Sequence of chain 1.B:
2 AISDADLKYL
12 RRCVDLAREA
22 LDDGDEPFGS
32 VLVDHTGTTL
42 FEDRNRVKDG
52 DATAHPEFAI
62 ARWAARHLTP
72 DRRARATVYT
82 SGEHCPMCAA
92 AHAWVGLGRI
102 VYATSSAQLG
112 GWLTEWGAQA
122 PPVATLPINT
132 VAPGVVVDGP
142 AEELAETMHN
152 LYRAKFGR

Binding-site contacts:
Ligand atom N12 contacts residue HIS56 of chain 1.B at 3.4 Å.
Ligand atom C7 contacts residue PHE29 of chain 1.B at 3.4 Å (hydrophobic).
Ligand atom N13 contacts residue PHE29 of chain 1.B at 3.6 Å.
Ligand atom C5 contacts residue GOL1 of chain 1.M at 3.3 Å.
Ligand atom C5 contacts residue TRP95 of chain 1.A at 3.6 Å (hydrophobic).
Ligand atom C10 contacts residue HIS85 of chain 1.B at 3.9 Å.
Ligand atom N12 contacts residue PHE29 of chain 1.B at 3.4 Å.
Ligand atom C10 contacts residue SER107 of chain 1.B at 3.3 Å.
Ligand atom C8 contacts residue HIS56 of chain 1.B at 3.8 Å.
Ligand atom C7 contacts residue HIS56 of chain 1.B at 3.3 Å.
Ligand atom C14 contacts residue SER107 of chain 1.B at 3.6 Å.
Ligand atom C8 contacts residue GLU27 of chain 1.B at 3.8 Å.
Ligand atom N13 contacts residue GOL1 of chain 1.M at 3.0 Å.
Ligand atom N3 contacts residue HIS56 of chain 1.B at 3.6 Å.
Ligand atom C6 contacts residue CYS86 of chain 1.B at 3.5 Å (hydrophobic).
Ligand atom N3 contacts residue PHE29 of chain 1.B at 3.5 Å.
Ligand atom C10 contacts residue GLU84 of chain 1.B at 3.2 Å.
Ligand atom N4 contacts residue TRP95 of chain 1.A at 3.5 Å.
Ligand atom N13 contacts residue GLU27 of chain 1.B at 2.9 Å (salt-bridge).
Ligand atom C2 contacts residue CYS86 of chain 1.B at 3.7 Å (hydrophobic).
Ligand atom C2 contacts residue GOL1 of chain 1.M at 3.7 Å.
Ligand atom C10 contacts residue CYS86 of chain 1.B at 3.4 Å (hydrophobic).
Ligand atom C8 contacts residue GOL1 of chain 1.M at 3.6 Å.
Ligand atom C6 contacts residue GLU84 of chain 1.B at 3.4 Å.
Ligand atom N11 contacts residue PHE29 of chain 1.B at 3.4 Å.
Ligand atom C14 contacts residue CYS86 of chain 1.B at 3.7 Å (hydrophobic).
Ligand atom N4 contacts residue GOL1 of chain 1.M at 2.8 Å (h-bond).
Ligand atom N11 contacts residue ASN46 of chain 1.B at 3.0 Å (h-bond).
Ligand atom N12 contacts residue ASN46 of chain 1.B at 3.0 Å (h-bond).
Ligand atom C1 contacts residue PHE29 of chain 1.B at 3.5 Å (hydrophobic).
Ligand atom N12 contacts residue GLU58 of chain 1.B at 3.7 Å.
Ligand atom N13 contacts residue ASN46 of chain 1.B at 3.9 Å.
Ligand atom C1 contacts residue GOL1 of chain 1.M at 3.6 Å.
Ligand atom N4 contacts residue PHE29 of chain 1.B at 3.4 Å.
Ligand atom N13 contacts residue TRP95 of chain 1.A at 3.9 Å.
Ligand atom C7 contacts residue ASN46 of chain 1.B at 3.8 Å.
Ligand atom C8 contacts residue PHE29 of chain 1.B at 3.4 Å (hydrophobic).
Ligand atom N11 contacts residue HIS56 of chain 1.B at 3.2 Å (h-bond).
Ligand atom C8 contacts residue ASN46 of chain 1.B at 3.9 Å.
Ligand atom C8 contacts residue TRP95 of chain 1.A at 3.9 Å (hydrophobic).

This protein binds this small molecule.
Small molecule (SMILES): Nc1nc(N)nc(-c2ccccc2)n1

Sequence of chain 1.A:
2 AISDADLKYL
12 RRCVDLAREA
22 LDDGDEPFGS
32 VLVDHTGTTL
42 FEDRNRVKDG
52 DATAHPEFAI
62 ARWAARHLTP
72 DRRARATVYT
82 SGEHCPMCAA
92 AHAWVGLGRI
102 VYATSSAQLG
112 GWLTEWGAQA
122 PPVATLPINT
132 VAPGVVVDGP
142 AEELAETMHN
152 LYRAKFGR